The small molecule below binds the protein below.
Small molecule (SMILES): N[C@@H](Cc1c[nH]c2ccccc12)C(=O)O

Binding-site contacts:
Ligand atom CE2 contacts residue PHE248 of chain 1.E at 3.7 Å (hydrophobic).
Ligand atom N contacts residue SER561 of chain 1.E at 4.2 Å.
Ligand atom CB contacts residue PHE248 of chain 1.E at 4.4 Å (hydrophobic).
Ligand atom CA contacts residue HIS1 of chain 1.HA at 2.4 Å.
Ligand atom O contacts residue ILE562 of chain 1.E at 3.6 Å (h-bond).
Ligand atom CZ2 contacts residue ARG321 of chain 1.E at 4.3 Å.
Ligand atom CH2 contacts residue PHE248 of chain 1.E at 4.4 Å (hydrophobic).
Ligand atom CD1 contacts residue PHE248 of chain 1.E at 3.5 Å (hydrophobic).
Ligand atom CE3 contacts residue PRO324 of chain 1.E at 4.3 Å (hydrophobic).
Ligand atom CA contacts residue ILE562 of chain 1.E at 3.9 Å (hydrophobic).
Ligand atom C contacts residue HIS1 of chain 1.HA at 1.3 Å.
Ligand atom CG contacts residue PHE248 of chain 1.E at 3.8 Å (hydrophobic).
Ligand atom CG contacts residue HIS1 of chain 1.HA at 3.4 Å.
Ligand atom N contacts residue TRP560 of chain 1.E at 3.1 Å (h-bond).
Ligand atom NE1 contacts residue PHE248 of chain 1.E at 3.4 Å.
Ligand atom C contacts residue TRP560 of chain 1.E at 3.9 Å (hydrophobic).
Ligand atom CZ3 contacts residue PRO324 of chain 1.E at 3.6 Å (hydrophobic).
Ligand atom CA contacts residue TRP560 of chain 1.E at 3.8 Å (hydrophobic).
Ligand atom CZ2 contacts residue PHE248 of chain 1.E at 4.3 Å (hydrophobic).
Ligand atom CE3 contacts residue PHE248 of chain 1.E at 3.6 Å (hydrophobic).
Ligand atom O contacts residue HIS1 of chain 1.HA at 2.2 Å (h-bond).
Ligand atom N contacts residue HIS1 of chain 1.HA at 3.0 Å (h-bond).
Ligand atom CH2 contacts residue PRO324 of chain 1.E at 3.7 Å (hydrophobic).
Ligand atom N contacts residue ILE562 of chain 1.E at 3.1 Å.
Ligand atom C contacts residue ILE562 of chain 1.E at 3.8 Å (hydrophobic).
Ligand atom CB contacts residue TRP560 of chain 1.E at 4.0 Å (hydrophobic).
Ligand atom CZ3 contacts residue PHE248 of chain 1.E at 4.0 Å (hydrophobic).
Ligand atom CD2 contacts residue PHE248 of chain 1.E at 3.5 Å (hydrophobic).
Ligand atom CZ3 contacts residue HIS1 of chain 1.HA at 4.1 Å.
Ligand atom N contacts residue LEU559 of chain 1.E at 3.4 Å (h-bond).
Ligand atom CB contacts residue HIS1 of chain 1.HA at 2.9 Å.
Ligand atom CE3 contacts residue HIS1 of chain 1.HA at 3.2 Å.
Ligand atom CZ2 contacts residue PRO324 of chain 1.E at 4.5 Å (hydrophobic).
Ligand atom CD2 contacts residue HIS1 of chain 1.HA at 3.5 Å.

Sequence of chain 1.E:
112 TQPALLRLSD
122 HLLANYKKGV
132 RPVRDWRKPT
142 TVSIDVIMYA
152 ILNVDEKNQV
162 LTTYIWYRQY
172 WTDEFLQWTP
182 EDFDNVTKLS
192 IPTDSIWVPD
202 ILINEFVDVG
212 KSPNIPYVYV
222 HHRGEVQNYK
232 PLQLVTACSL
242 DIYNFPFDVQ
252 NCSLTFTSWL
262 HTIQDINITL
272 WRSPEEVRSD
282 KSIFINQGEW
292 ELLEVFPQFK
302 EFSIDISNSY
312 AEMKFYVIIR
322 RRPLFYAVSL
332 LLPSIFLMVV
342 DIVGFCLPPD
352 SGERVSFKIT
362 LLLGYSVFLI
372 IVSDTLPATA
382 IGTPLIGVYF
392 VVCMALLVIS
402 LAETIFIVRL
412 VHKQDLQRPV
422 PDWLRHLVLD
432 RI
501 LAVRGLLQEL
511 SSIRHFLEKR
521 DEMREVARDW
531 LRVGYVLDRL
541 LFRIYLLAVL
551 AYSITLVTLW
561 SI